A small-molecule ligand and the protein it binds are described below.
Small molecule (SMILES): Nc1ccn([C@@H]2O[C@H](CO[P](=O)(O)O[C@H]3[C@@H](O)[C@H](n4ccc(N)nc4=O)O[C@@H]3CO[P](=O)(O)O[C@H]3[C@@H](O)[C@H](n4ccc(N)nc4=O)O[C@@H]3CO[P](=O)(O)O[C@H]3[C@@H](O)[C@H](n4cnc5c(=O)nc(N)[nH]c54)O[C@@H]3CO[P](=O)(O)O[C@H]3[C@@H](O)[C@H](n4cnc5c(=O)nc(N)[nH]c54)O[C@@H]3CO)[C@@H](O)[C@H]2O)c(=O)n1

Sequence of chain 1.A:
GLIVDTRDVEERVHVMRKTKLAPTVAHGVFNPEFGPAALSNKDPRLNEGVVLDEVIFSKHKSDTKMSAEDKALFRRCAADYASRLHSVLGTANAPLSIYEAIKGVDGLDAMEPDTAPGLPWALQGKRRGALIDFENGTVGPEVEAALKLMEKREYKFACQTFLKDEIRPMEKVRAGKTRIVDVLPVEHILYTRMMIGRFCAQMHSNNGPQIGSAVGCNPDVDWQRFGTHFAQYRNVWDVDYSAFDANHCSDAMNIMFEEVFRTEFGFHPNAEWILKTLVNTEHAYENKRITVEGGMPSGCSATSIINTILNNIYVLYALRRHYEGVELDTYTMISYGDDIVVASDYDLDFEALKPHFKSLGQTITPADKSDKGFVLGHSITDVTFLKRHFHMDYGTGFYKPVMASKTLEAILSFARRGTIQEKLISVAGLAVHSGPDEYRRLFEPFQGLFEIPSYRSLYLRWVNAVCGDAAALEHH

Binding-site contacts:
Ligand atom O3' contacts residue TYR336 of chain 1.A at 2.6 Å (h-bond).
Ligand atom N3 contacts residue G3 of chain 1.B at 2.8 Å (h-bond).
Ligand atom C3' contacts residue ASP338 of chain 1.A at 3.5 Å.
Ligand atom O3' contacts residue LEU386 of chain 1.A at 3.4 Å.
Ligand atom N3 contacts residue SER426 of chain 1.A at 3.5 Å (h-bond).
Ligand atom C4 contacts residue G5 of chain 1.B at 3.4 Å.
Ligand atom N3 contacts residue G5 of chain 1.B at 2.8 Å (h-bond).
Ligand atom O2 contacts residue G3 of chain 1.B at 3.0 Å (h-bond).
Ligand atom C2 contacts residue G3 of chain 1.B at 3.3 Å.
Ligand atom O6 contacts residue G5 of chain 1.B at 3.1 Å (h-bond).
Ligand atom O2 contacts residue G5 of chain 1.B at 2.8 Å (h-bond).
Ligand atom O2' contacts residue TYR336 of chain 1.A at 3.2 Å (h-bond).
Ligand atom O3' contacts residue ASP338 of chain 1.A at 2.5 Å (salt-bridge).
Ligand atom O3' contacts residue LYS387 of chain 1.A at 3.5 Å.
Ligand atom O4' contacts residue GLU422 of chain 1.A at 3.4 Å (salt-bridge).
Ligand atom N2 contacts residue C6 of chain 1.B at 3.0 Å (h-bond).
Ligand atom N3 contacts residue G4 of chain 1.B at 3.0 Å (h-bond).
Ligand atom N4 contacts residue G5 of chain 1.B at 2.8 Å (h-bond).
Ligand atom C1' contacts residue SER426 of chain 1.A at 3.4 Å.
Ligand atom O2' contacts residue GLU422 of chain 1.A at 3.3 Å (salt-bridge).
Ligand atom OP2 contacts residue LYS387 of chain 1.A at 3.4 Å.
Ligand atom C5' contacts residue ASP339 of chain 1.A at 3.4 Å.
Ligand atom O4' contacts residue ARG388 of chain 1.A at 3.5 Å (salt-bridge).
Ligand atom O6 contacts residue C7 of chain 1.B at 2.8 Å (h-bond).
Ligand atom O2 contacts residue G4 of chain 1.B at 2.7 Å (h-bond).
Ligand atom N1 contacts residue C7 of chain 1.B at 2.9 Å (h-bond).
Ligand atom OP1 contacts residue LYS423 of chain 1.A at 2.8 Å (salt-bridge).
Ligand atom N2 contacts residue C7 of chain 1.B at 2.9 Å (h-bond).
Ligand atom C2 contacts residue G4 of chain 1.B at 3.3 Å.
Ligand atom N4 contacts residue G3 of chain 1.B at 3.2 Å (h-bond).
Ligand atom O3' contacts residue ASP339 of chain 1.A at 3.4 Å (salt-bridge).
Ligand atom O6 contacts residue C6 of chain 1.B at 2.9 Å (h-bond).
Ligand atom N1 contacts residue C6 of chain 1.B at 3.0 Å (h-bond).
Ligand atom O3' contacts residue LYS423 of chain 1.A at 3.3 Å.
Ligand atom C2 contacts residue G5 of chain 1.B at 3.3 Å.
Ligand atom O2' contacts residue SER426 of chain 1.A at 3.1 Å (h-bond).
Ligand atom C1' contacts residue GLU422 of chain 1.A at 3.1 Å.
Ligand atom N4 contacts residue G4 of chain 1.B at 3.3 Å (h-bond).
Ligand atom OP1 contacts residue LYS387 of chain 1.A at 3.2 Å.
Ligand atom O2' contacts residue LEU386 of chain 1.A at 3.3 Å.